This protein binds this small molecule.
Small molecule (SMILES): O=C(NCc1cccnc1)NC1CCN(c2ncccn2)CC1

Sequence of chain 2.A:
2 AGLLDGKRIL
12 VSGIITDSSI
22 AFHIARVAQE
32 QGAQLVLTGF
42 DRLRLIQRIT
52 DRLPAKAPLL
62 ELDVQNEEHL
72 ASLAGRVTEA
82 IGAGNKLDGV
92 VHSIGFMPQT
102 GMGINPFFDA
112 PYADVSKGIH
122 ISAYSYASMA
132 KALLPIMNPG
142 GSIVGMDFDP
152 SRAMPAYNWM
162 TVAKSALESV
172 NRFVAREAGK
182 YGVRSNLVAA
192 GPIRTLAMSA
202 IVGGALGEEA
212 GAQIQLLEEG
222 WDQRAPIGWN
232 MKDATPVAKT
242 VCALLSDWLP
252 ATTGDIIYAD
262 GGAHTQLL

Binding-site contacts:
Ligand atom C10 contacts residue PRO193 of chain 2.A at 3.8 Å (hydrophobic).
Ligand atom C05 contacts residue PHE149 of chain 2.A at 3.8 Å (hydrophobic).
Ligand atom C04 contacts residue NAD1 of chain 2.B at 3.4 Å.
Ligand atom N03 contacts residue NAD1 of chain 2.B at 3.5 Å.
Ligand atom C14 contacts residue GLY96 of chain 2.A at 3.2 Å.
Ligand atom N11 contacts residue MET199 of chain 2.A at 3.9 Å.
Ligand atom C10 contacts residue NAD1 of chain 2.B at 3.2 Å.
Ligand atom C13 contacts residue NAD1 of chain 2.B at 3.9 Å.
Ligand atom C22 contacts residue PHE97 of chain 2.A at 3.5 Å (hydrophobic).
Ligand atom N15 contacts residue GLY96 of chain 2.A at 3.3 Å (h-bond).
Ligand atom C12 contacts residue NAD1 of chain 2.B at 3.7 Å.
Ligand atom C10 contacts residue GLU219 of chain 2.A at 3.8 Å.
Ligand atom N23 contacts residue MET103 of chain 2.A at 3.6 Å.
Ligand atom N03 contacts residue TYR158 of chain 2.A at 3.9 Å.
Ligand atom N09 contacts residue PRO193 of chain 2.A at 3.5 Å.
Ligand atom C04 contacts residue TYR158 of chain 2.A at 3.8 Å (hydrophobic).
Ligand atom C04 contacts residue PHE149 of chain 2.A at 3.9 Å (hydrophobic).
Ligand atom C02 contacts residue NAD1 of chain 2.B at 3.7 Å.
Ligand atom C16 contacts residue PHE97 of chain 2.A at 3.7 Å (hydrophobic).
Ligand atom C10 contacts residue MET199 of chain 2.A at 3.5 Å (hydrophobic).
Ligand atom C16 contacts residue GLY96 of chain 2.A at 3.8 Å.
Ligand atom C07 contacts residue LEU218 of chain 2.A at 3.8 Å (hydrophobic).
Ligand atom C05 contacts residue NAD1 of chain 2.B at 3.8 Å.
Ligand atom C22 contacts residue MET103 of chain 2.A at 3.8 Å (hydrophobic).
Ligand atom N23 contacts residue PHE97 of chain 2.A at 3.6 Å.
Ligand atom C18 contacts residue PHE97 of chain 2.A at 3.9 Å (hydrophobic).
Ligand atom C21 contacts residue PHE97 of chain 2.A at 3.9 Å (hydrophobic).
Ligand atom C06 contacts residue TYR158 of chain 2.A at 3.5 Å (hydrophobic).
Ligand atom C08 contacts residue GLU219 of chain 2.A at 3.8 Å.
Ligand atom O01 contacts residue TYR158 of chain 2.A at 2.6 Å (h-bond).
Ligand atom N09 contacts residue MET199 of chain 2.A at 3.5 Å.
Ligand atom C02 contacts residue TYR158 of chain 2.A at 3.6 Å (hydrophobic).
Ligand atom N09 contacts residue GLU219 of chain 2.A at 3.0 Å (salt-bridge).
Ligand atom C07 contacts residue PHE149 of chain 2.A at 3.6 Å (hydrophobic).
Ligand atom N15 contacts residue PHE97 of chain 2.A at 3.7 Å.
Ligand atom N03 contacts residue MET199 of chain 2.A at 3.6 Å (h-bond).
Ligand atom O01 contacts residue NAD1 of chain 2.B at 2.9 Å (h-bond).
Ligand atom N23 contacts residue MET98 of chain 2.A at 3.4 Å (h-bond).
Ligand atom C06 contacts residue PHE149 of chain 2.A at 3.3 Å (hydrophobic).
Ligand atom C22 contacts residue MET98 of chain 2.A at 3.4 Å (hydrophobic).